Binding-site contacts:
Ligand atom N1 contacts residue DT1 of chain 1.B at 2.8 Å (h-bond).
Ligand atom C2 contacts residue DT1 of chain 1.B at 3.2 Å.
Ligand atom C4 contacts residue DA5 of chain 1.B at 3.4 Å.
Ligand atom C2 contacts residue DC2 of chain 1.B at 3.0 Å.
Ligand atom O4 contacts residue DA4 of chain 1.B at 2.5 Å (h-bond).
Ligand atom C2 contacts residue DT3 of chain 1.B at 3.0 Å.
Ligand atom OP1 contacts residue LYS230 of chain 1.C at 3.2 Å (salt-bridge).
Ligand atom N3 contacts residue DA5 of chain 1.B at 2.8 Å (h-bond).
Ligand atom C6 contacts residue DT1 of chain 1.B at 3.4 Å.
Ligand atom N6 contacts residue DT1 of chain 1.B at 3.0 Å (h-bond).
Ligand atom OP1 contacts residue GLY231 of chain 1.C at 3.2 Å.
Ligand atom C2 contacts residue DA4 of chain 1.B at 3.1 Å.
Ligand atom O4 contacts residue DA5 of chain 1.B at 3.2 Å (h-bond).
Ligand atom O2 contacts residue DA4 of chain 1.B at 3.0 Å.
Ligand atom O6 contacts residue DC2 of chain 1.B at 2.3 Å (h-bond).
Ligand atom C6 contacts residue DT3 of chain 1.B at 3.1 Å.
Ligand atom C4 contacts residue DA4 of chain 1.B at 3.1 Å.
Ligand atom N6 contacts residue DA5 of chain 1.B at 3.1 Å (h-bond).
Ligand atom N2 contacts residue DT3 of chain 1.B at 3.0 Å (h-bond).
Ligand atom N6 contacts residue DC2 of chain 1.B at 3.4 Å (h-bond).
Ligand atom N6 contacts residue DT3 of chain 1.B at 2.6 Å (h-bond).
Ligand atom N1 contacts residue DT3 of chain 1.B at 2.4 Å (h-bond).
Ligand atom C6 contacts residue DC2 of chain 1.B at 2.9 Å.
Ligand atom OP1 contacts residue GLU232 of chain 1.C at 3.1 Å (salt-bridge).
Ligand atom OP1 contacts residue THR233 of chain 1.C at 3.1 Å (h-bond).
Ligand atom OP1 contacts residue LYS234 of chain 1.C at 3.2 Å (salt-bridge).
Ligand atom O2 contacts residue DA5 of chain 1.B at 3.3 Å.
Ligand atom N2 contacts residue DC2 of chain 1.B at 2.8 Å (h-bond).
Ligand atom N6 contacts residue DT6 of chain 1.B at 2.9 Å (h-bond).
Ligand atom N3 contacts residue DG7 of chain 1.B at 3.3 Å (h-bond).
Ligand atom C2 contacts residue DT6 of chain 1.B at 3.3 Å.
Ligand atom O4 contacts residue DT3 of chain 1.B at 3.3 Å (h-bond).
Ligand atom N3 contacts residue DA4 of chain 1.B at 2.2 Å (h-bond).
Ligand atom O2 contacts residue DG7 of chain 1.B at 2.8 Å (h-bond).
Ligand atom N1 contacts residue DT6 of chain 1.B at 2.7 Å (h-bond).
Ligand atom C2 contacts residue DG7 of chain 1.B at 3.1 Å.
Ligand atom N1 contacts residue DA4 of chain 1.B at 3.5 Å (h-bond).
Ligand atom C2 contacts residue DA4 of chain 1.B at 3.4 Å.
Ligand atom N1 contacts residue DC2 of chain 1.B at 2.4 Å (h-bond).
Ligand atom N1 contacts residue DG7 of chain 1.B at 3.5 Å (h-bond).

A small-molecule ligand and the protein it binds are described below.
Small molecule (SMILES): Cc1cn([C@H]2C[C@H](O[P](=O)(O)OC[C@H]3O[C@@H](n4cnc5c(N)ncnc54)C[C@@H]3O[P](=O)(O)OC[C@H]3O[C@@H](n4cnc5c(=O)nc(N)[nH]c54)C[C@@H]3O[P](=O)(O)OC[C@H]3O[C@@H](n4cnc5c(N)ncnc54)C[C@@H]3OP(=O)(O)O)[C@@H](CO[P](=O)(O)O[C@H]3C[C@H](n4cc(C)c(=O)[nH]c4=O)O[C@@H]3CO[P](=O)(O)O[C@H]3C[C@H](n4cnc5c(N)ncnc54)O[C@@H]3CO[P](=O)(O)O[C@H]3C[C@H](n4ccc(N)nc4=O)O[C@@H]3CO)O2)c(=O)[nH]c1=O

Sequence of chain 1.C:
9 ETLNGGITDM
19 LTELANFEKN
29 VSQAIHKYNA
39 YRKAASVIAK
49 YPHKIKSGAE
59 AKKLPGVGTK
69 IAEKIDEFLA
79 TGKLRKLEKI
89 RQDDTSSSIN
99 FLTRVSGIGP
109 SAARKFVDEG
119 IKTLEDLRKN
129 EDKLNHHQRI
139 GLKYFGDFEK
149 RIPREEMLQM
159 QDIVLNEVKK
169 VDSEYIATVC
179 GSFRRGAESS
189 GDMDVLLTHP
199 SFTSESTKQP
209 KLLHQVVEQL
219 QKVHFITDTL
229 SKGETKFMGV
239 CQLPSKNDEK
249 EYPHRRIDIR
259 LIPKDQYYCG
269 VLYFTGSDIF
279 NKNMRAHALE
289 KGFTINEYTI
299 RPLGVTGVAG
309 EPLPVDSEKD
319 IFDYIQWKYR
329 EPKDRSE